Sequence of chain 1.B:
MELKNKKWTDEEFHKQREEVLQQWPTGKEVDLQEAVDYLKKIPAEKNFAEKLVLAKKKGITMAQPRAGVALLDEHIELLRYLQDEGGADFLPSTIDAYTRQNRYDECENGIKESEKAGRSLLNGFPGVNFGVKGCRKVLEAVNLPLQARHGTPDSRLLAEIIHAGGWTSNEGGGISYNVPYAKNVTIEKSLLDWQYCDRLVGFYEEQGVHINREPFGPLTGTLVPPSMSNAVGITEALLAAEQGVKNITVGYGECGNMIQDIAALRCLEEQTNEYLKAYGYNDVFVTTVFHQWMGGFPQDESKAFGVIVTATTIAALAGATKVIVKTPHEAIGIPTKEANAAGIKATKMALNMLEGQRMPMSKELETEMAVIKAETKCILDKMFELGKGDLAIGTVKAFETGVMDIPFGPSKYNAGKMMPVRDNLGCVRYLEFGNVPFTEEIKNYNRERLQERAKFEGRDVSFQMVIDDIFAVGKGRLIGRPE

This small molecule binds to this protein.
Small molecule (SMILES): C[C@H](C(=O)O)[C@H](N)C(=O)O

Binding-site contacts:
Ligand atom N contacts residue HIS150 of chain 1.B at 2.8 Å (h-bond).
Ligand atom CB contacts residue 5AD1 of chain 1.F at 3.5 Å.
Ligand atom N contacts residue TYR181 of chain 1.B at 3.1 Å (h-bond).
Ligand atom CG contacts residue ARG100 of chain 1.B at 3.4 Å.
Ligand atom C contacts residue GLU1 of chain 1.G at 0.3 Å.
Ligand atom O contacts residue ARG149 of chain 1.B at 2.9 Å (salt-bridge).
Ligand atom N contacts residue PHE216 of chain 1.B at 3.5 Å.
Ligand atom O contacts residue GLU171 of chain 1.B at 3.5 Å (salt-bridge).
Ligand atom CB contacts residue GLU1 of chain 1.G at 0.7 Å.
Ligand atom OD2 contacts residue HIS150 of chain 1.B at 3.1 Å (h-bond).
Ligand atom OXT contacts residue ARG149 of chain 1.B at 2.8 Å (salt-bridge).
Ligand atom OD2 contacts residue TYR181 of chain 1.B at 2.6 Å (h-bond).
Ligand atom OD1 contacts residue GLU1 of chain 1.G at 0.6 Å (salt-bridge).
Ligand atom N contacts residue GLU171 of chain 1.B at 3.2 Å (salt-bridge).
Ligand atom CA contacts residue GLU1 of chain 1.G at 0.6 Å.
Ligand atom C4 contacts residue TYR181 of chain 1.B at 3.0 Å (hydrophobic).
Ligand atom CB contacts residue TYR181 of chain 1.B at 3.5 Å (hydrophobic).
Ligand atom OXT contacts residue GLU171 of chain 1.B at 2.6 Å (salt-bridge).
Ligand atom O contacts residue ARG66 of chain 1.B at 2.8 Å (salt-bridge).
Ligand atom OD1 contacts residue THR94 of chain 1.B at 3.5 Å.
Ligand atom CG contacts residue HIS150 of chain 1.B at 3.2 Å.
Ligand atom C4 contacts residue PHE216 of chain 1.B at 3.5 Å (hydrophobic).
Ligand atom C4 contacts residue GLU1 of chain 1.G at 1.3 Å.
Ligand atom C contacts residue ARG66 of chain 1.B at 3.4 Å.
Ligand atom CG contacts residue TYR181 of chain 1.B at 3.5 Å (hydrophobic).
Ligand atom N contacts residue GLU1 of chain 1.G at 0.7 Å (salt-bridge).
Ligand atom CA contacts residue GLU171 of chain 1.B at 3.5 Å.
Ligand atom CA contacts residue HIS150 of chain 1.B at 3.2 Å.
Ligand atom C4 contacts residue 5AD1 of chain 1.F at 3.0 Å.
Ligand atom CG contacts residue GLU1 of chain 1.G at 0.7 Å.
Ligand atom C contacts residue GLU171 of chain 1.B at 3.0 Å.
Ligand atom OD2 contacts residue GLU1 of chain 1.G at 0.8 Å (salt-bridge).
Ligand atom C contacts residue ARG149 of chain 1.B at 3.4 Å.
Ligand atom O contacts residue GLU1 of chain 1.G at 0.3 Å (salt-bridge).
Ligand atom OXT contacts residue GLU1 of chain 1.G at 0.3 Å (salt-bridge).
Ligand atom OXT contacts residue PHE216 of chain 1.B at 3.5 Å.
Ligand atom OXT contacts residue ARG66 of chain 1.B at 3.2 Å (salt-bridge).
Ligand atom N contacts residue TYR177 of chain 1.B at 2.9 Å (h-bond).
Ligand atom OD2 contacts residue ARG100 of chain 1.B at 2.8 Å (salt-bridge).
Ligand atom OD1 contacts residue ARG100 of chain 1.B at 2.8 Å (salt-bridge).